Binding-site contacts:
Ligand atom O7 contacts residue ASN12 of chain 3.K at 3.6 Å.
Ligand atom O5 contacts residue ASN12 of chain 3.K at 2.8 Å (h-bond).
Ligand atom C5 contacts residue ASN12 of chain 3.K at 4.2 Å.
Ligand atom C2 contacts residue ASN12 of chain 3.K at 3.3 Å.
Ligand atom C7 contacts residue ASN12 of chain 3.K at 3.9 Å.
Ligand atom C1 contacts residue ASN12 of chain 3.K at 2.2 Å.
Ligand atom N2 contacts residue ASN12 of chain 3.K at 3.8 Å.

This small molecule binds to this protein.
Small molecule (SMILES): CC(=O)N[C@H]1[C@H](O[C@H]2[C@H](O)[C@@H](NC(C)=O)CO[C@@H]2CO)O[C@H](CO)[C@@H](O)[C@@H]1O

Sequence of chain 3.K:
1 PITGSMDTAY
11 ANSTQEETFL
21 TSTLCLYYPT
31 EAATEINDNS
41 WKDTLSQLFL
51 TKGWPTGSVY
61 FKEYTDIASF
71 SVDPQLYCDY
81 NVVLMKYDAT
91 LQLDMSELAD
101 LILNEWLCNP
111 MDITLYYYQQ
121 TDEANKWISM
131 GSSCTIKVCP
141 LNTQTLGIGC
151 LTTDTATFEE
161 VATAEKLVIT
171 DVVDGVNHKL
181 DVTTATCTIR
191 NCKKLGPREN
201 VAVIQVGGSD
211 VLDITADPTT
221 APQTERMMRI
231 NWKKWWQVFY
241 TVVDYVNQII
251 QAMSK